A protein and the small-molecule ligand that binds it are described below.
Small molecule (SMILES): CC(=O)N[C@@H]1[C@@H](O)[C@H](O)[C@@H](CO)O[C@H]1O

Sequence of chain 1.B:
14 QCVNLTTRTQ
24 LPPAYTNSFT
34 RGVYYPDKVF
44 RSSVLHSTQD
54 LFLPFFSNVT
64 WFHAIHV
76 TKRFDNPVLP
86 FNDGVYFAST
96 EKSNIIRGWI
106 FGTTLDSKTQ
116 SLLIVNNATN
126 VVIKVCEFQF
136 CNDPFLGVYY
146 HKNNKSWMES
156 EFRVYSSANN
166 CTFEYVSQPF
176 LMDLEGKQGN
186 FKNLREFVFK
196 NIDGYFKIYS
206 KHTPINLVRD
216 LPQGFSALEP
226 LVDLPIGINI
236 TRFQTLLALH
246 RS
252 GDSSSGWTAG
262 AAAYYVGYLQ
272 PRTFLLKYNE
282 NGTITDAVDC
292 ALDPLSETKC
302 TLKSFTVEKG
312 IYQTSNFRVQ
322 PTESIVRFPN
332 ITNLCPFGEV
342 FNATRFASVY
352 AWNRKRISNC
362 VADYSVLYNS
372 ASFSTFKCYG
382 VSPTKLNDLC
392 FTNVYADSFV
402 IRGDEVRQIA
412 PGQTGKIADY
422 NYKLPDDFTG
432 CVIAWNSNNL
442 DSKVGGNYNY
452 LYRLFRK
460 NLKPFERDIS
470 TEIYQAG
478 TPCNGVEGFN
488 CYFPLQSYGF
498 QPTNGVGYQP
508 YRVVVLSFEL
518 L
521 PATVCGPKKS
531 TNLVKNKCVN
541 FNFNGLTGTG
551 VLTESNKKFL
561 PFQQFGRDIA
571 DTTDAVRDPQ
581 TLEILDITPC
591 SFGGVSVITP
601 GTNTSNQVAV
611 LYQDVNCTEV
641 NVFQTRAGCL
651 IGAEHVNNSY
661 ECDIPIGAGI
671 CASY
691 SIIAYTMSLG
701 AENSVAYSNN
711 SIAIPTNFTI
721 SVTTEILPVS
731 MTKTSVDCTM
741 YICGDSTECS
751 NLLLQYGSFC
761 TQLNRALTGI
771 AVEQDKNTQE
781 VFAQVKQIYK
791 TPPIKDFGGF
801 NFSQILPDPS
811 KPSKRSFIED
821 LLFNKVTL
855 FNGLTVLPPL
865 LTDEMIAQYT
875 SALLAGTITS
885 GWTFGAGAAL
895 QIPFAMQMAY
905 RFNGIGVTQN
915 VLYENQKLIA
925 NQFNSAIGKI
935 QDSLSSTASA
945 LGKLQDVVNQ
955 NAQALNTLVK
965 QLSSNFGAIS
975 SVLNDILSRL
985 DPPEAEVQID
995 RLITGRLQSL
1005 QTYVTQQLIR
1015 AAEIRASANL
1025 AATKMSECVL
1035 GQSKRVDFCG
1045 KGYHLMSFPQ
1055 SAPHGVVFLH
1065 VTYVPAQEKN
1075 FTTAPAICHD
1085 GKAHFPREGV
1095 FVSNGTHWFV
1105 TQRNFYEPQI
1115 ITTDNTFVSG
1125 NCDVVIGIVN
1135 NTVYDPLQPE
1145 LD

Binding-site contacts:
Ligand atom C7 contacts residue THR1100 of chain 1.B at 3.7 Å.
Ligand atom C2 contacts residue THR1100 of chain 1.B at 4.4 Å.
Ligand atom C6 contacts residue PHE1103 of chain 1.B at 3.6 Å (hydrophobic).
Ligand atom O5 contacts residue PHE1103 of chain 1.B at 4.0 Å.
Ligand atom C3 contacts residue THR1100 of chain 1.B at 4.3 Å.
Ligand atom C3 contacts residue ASN1098 of chain 1.B at 3.8 Å.
Ligand atom C5 contacts residue THR1100 of chain 1.B at 4.3 Å.
Ligand atom C6 contacts residue HIS1101 of chain 1.B at 4.0 Å.
Ligand atom C4 contacts residue ASN1098 of chain 1.B at 4.2 Å.
Ligand atom C1 contacts residue THR1100 of chain 1.B at 3.9 Å.
Ligand atom C2 contacts residue ASN1098 of chain 1.B at 2.5 Å.
Ligand atom C1 contacts residue ASN1098 of chain 1.B at 1.4 Å.
Ligand atom O5 contacts residue ASN1098 of chain 1.B at 2.4 Å (h-bond).
Ligand atom O4 contacts residue HIS1101 of chain 1.B at 4.5 Å.
Ligand atom O5 contacts residue HIS1101 of chain 1.B at 4.4 Å.
Ligand atom C5 contacts residue HIS1101 of chain 1.B at 3.6 Å.
Ligand atom O7 contacts residue ASN1098 of chain 1.B at 3.7 Å.
Ligand atom O7 contacts residue THR1100 of chain 1.B at 2.5 Å (h-bond).
Ligand atom O6 contacts residue PHE1103 of chain 1.B at 3.7 Å.
Ligand atom C8 contacts residue ASN1098 of chain 1.B at 4.3 Å.
Ligand atom C7 contacts residue ASN1098 of chain 1.B at 3.5 Å.
Ligand atom N2 contacts residue THR1100 of chain 1.B at 4.5 Å.
Ligand atom C5 contacts residue PHE1103 of chain 1.B at 4.4 Å (hydrophobic).
Ligand atom C5 contacts residue ASN1098 of chain 1.B at 3.7 Å.
Ligand atom N2 contacts residue ASN1098 of chain 1.B at 2.9 Å (h-bond).